The protein below binds the small molecule below.
Small molecule (SMILES): CC(=O)N[C@@H]1[C@@H](O)[C@H](O)[C@@H](CO)O[C@H]1O

Binding-site contacts:
Ligand atom N2 contacts residue ASN59 of chain 4.A at 3.3 Å (h-bond).
Ligand atom C6 contacts residue ASN59 of chain 4.A at 4.4 Å.
Ligand atom O6 contacts residue SER62 of chain 4.A at 4.0 Å.
Ligand atom C1 contacts residue ASN59 of chain 4.A at 1.4 Å.
Ligand atom C6 contacts residue THR61 of chain 4.A at 4.2 Å.
Ligand atom C5 contacts residue THR61 of chain 4.A at 3.7 Å.
Ligand atom C5 contacts residue ASN59 of chain 4.A at 3.4 Å.
Ligand atom O6 contacts residue THR61 of chain 4.A at 3.5 Å (h-bond).
Ligand atom C1 contacts residue THR61 of chain 4.A at 3.7 Å.
Ligand atom C8 contacts residue ASN59 of chain 4.A at 4.0 Å.
Ligand atom C2 contacts residue ASN59 of chain 4.A at 2.8 Å.
Ligand atom C7 contacts residue ASN59 of chain 4.A at 3.4 Å.
Ligand atom O5 contacts residue ASN59 of chain 4.A at 2.2 Å (h-bond).
Ligand atom C4 contacts residue ASN59 of chain 4.A at 4.3 Å.
Ligand atom C8 contacts residue LEU14 of chain 4.A at 4.5 Å (hydrophobic).
Ligand atom O5 contacts residue THR61 of chain 4.A at 3.7 Å.
Ligand atom C3 contacts residue ASN59 of chain 4.A at 4.0 Å.
Ligand atom O7 contacts residue ASN59 of chain 4.A at 3.6 Å (h-bond).

Sequence of chain 4.A:
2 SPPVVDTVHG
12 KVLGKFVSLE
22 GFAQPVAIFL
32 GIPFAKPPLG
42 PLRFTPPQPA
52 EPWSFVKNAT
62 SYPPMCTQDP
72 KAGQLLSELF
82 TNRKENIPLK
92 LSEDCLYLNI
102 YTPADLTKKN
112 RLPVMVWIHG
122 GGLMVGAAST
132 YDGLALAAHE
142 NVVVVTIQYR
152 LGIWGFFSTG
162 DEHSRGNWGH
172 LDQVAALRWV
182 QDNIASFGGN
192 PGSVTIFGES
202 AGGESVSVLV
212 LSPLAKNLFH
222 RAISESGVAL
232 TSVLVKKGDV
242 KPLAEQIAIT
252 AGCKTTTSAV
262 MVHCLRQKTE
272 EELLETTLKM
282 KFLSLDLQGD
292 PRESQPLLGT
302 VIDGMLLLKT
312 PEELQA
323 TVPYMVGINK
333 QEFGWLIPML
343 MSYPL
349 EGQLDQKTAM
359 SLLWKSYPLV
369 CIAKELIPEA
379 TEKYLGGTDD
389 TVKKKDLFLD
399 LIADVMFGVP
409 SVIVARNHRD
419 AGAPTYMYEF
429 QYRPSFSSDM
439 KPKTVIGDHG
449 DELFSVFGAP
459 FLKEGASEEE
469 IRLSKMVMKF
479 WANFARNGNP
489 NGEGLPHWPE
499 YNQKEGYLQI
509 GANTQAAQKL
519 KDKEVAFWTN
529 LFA